Binding-site contacts:
Ligand atom C7 contacts residue TYR125 of chain 1.A at 3.8 Å (hydrophobic).
Ligand atom CB contacts residue ARG116 of chain 1.A at 4.1 Å.
Ligand atom O7 contacts residue PHE44 of chain 1.A at 3.4 Å.
Ligand atom C7 contacts residue LYS84 of chain 1.A at 3.9 Å.
Ligand atom C8 contacts residue ARG114 of chain 1.A at 4.0 Å.
Ligand atom C contacts residue ASP83 of chain 1.A at 3.2 Å.
Ligand atom OE2 contacts residue LEU165 of chain 1.A at 4.0 Å.
Ligand atom O contacts residue ASP83 of chain 1.A at 2.8 Å (salt-bridge).
Ligand atom C7 contacts residue ASP83 of chain 1.A at 3.9 Å.
Ligand atom CA contacts residue ASP83 of chain 1.A at 3.0 Å.
Ligand atom C contacts residue ARG114 of chain 1.A at 3.8 Å.
Ligand atom C8 contacts residue TYR125 of chain 1.A at 3.0 Å (hydrophobic).
Ligand atom O contacts residue TYR81 of chain 1.A at 3.4 Å (h-bond).
Ligand atom N2 contacts residue ASP83 of chain 1.A at 3.4 Å (salt-bridge).
Ligand atom C8 contacts residue TRP113 of chain 1.A at 3.9 Å (hydrophobic).
Ligand atom OE1 contacts residue ARG116 of chain 1.A at 2.8 Å (salt-bridge).
Ligand atom CG contacts residue ASN119 of chain 1.A at 3.9 Å.
Ligand atom N2 contacts residue ARG114 of chain 1.A at 3.4 Å (salt-bridge).
Ligand atom CB contacts residue LEU165 of chain 1.A at 4.0 Å (hydrophobic).
Ligand atom CB contacts residue SO41 of chain 1.D at 3.1 Å.
Ligand atom O contacts residue SO41 of chain 1.D at 2.7 Å (h-bond).
Ligand atom C8 contacts residue PHE85 of chain 1.A at 3.9 Å (hydrophobic).
Ligand atom O7 contacts residue LYS84 of chain 1.A at 3.5 Å.
Ligand atom OE2 contacts residue ARG116 of chain 1.A at 2.3 Å (salt-bridge).
Ligand atom OXT contacts residue ARG114 of chain 1.A at 2.9 Å (salt-bridge).
Ligand atom O7 contacts residue TYR125 of chain 1.A at 3.9 Å.
Ligand atom CD contacts residue ASN119 of chain 1.A at 3.8 Å.
Ligand atom OXT contacts residue TYR81 of chain 1.A at 4.0 Å.
Ligand atom C contacts residue SO41 of chain 1.D at 2.8 Å.
Ligand atom CD contacts residue ARG116 of chain 1.A at 2.9 Å.
Ligand atom C8 contacts residue LEU82 of chain 1.A at 3.4 Å (hydrophobic).
Ligand atom OXT contacts residue SO41 of chain 1.D at 2.7 Å (h-bond).
Ligand atom O7 contacts residue PHE85 of chain 1.A at 3.0 Å (h-bond).
Ligand atom CG contacts residue ARG114 of chain 1.A at 3.7 Å.
Ligand atom O contacts residue LYS84 of chain 1.A at 3.8 Å.
Ligand atom C7 contacts residue PHE85 of chain 1.A at 3.6 Å (hydrophobic).
Ligand atom CG contacts residue ARG116 of chain 1.A at 3.9 Å.
Ligand atom CA contacts residue SO41 of chain 1.D at 3.0 Å.
Ligand atom OE1 contacts residue SER115 of chain 1.A at 3.6 Å.
Ligand atom OE1 contacts residue ASN119 of chain 1.A at 3.3 Å (h-bond).

Sequence of chain 1.A:
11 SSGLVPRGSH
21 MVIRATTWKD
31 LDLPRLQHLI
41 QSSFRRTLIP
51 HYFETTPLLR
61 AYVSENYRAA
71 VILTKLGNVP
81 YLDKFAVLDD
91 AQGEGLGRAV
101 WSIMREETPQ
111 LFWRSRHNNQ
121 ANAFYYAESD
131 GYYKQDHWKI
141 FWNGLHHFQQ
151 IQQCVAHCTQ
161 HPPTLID

The small molecule below binds the protein below.
Small molecule (SMILES): CC(=O)N[C@@H](CCC(=O)O)C(=O)O